Sequence of chain 1.C:
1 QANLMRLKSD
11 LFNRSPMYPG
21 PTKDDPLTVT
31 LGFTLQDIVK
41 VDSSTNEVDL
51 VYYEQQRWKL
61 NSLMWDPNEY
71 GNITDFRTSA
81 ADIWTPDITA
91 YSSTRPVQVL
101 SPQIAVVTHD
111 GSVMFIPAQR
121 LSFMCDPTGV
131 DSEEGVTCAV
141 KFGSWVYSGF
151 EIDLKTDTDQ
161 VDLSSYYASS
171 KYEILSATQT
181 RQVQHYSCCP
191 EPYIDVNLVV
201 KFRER

Sequence of chain 1.D:
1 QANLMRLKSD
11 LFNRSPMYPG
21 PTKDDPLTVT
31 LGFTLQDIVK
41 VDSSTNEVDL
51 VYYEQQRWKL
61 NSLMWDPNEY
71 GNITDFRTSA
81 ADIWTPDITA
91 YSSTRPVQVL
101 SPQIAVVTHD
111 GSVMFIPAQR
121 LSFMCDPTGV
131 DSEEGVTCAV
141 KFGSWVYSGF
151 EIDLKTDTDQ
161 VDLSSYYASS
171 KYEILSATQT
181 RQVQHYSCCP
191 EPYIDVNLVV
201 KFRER

Binding-site contacts:
Ligand atom CAT contacts residue TYR186 of chain 1.C at 3.9 Å (hydrophobic).
Ligand atom OAO contacts residue TYR53 of chain 1.D at 3.4 Å.
Ligand atom CAF contacts residue CYS188 of chain 1.C at 3.5 Å (hydrophobic).
Ligand atom CAS contacts residue SER144 of chain 1.C at 3.5 Å.
Ligand atom CAW contacts residue ILE116 of chain 1.D at 3.7 Å (hydrophobic).
Ligand atom NAH contacts residue TYR53 of chain 1.D at 3.9 Å.
Ligand atom CAA contacts residue ILE116 of chain 1.D at 3.4 Å (hydrophobic).
Ligand atom CAA contacts residue CYS188 of chain 1.C at 3.5 Å (hydrophobic).
Ligand atom CAC contacts residue ILE116 of chain 1.D at 3.8 Å (hydrophobic).
Ligand atom NAH contacts residue CYS188 of chain 1.C at 3.8 Å.
Ligand atom CAE contacts residue ILE116 of chain 1.D at 3.6 Å (hydrophobic).
Ligand atom CAF contacts residue ILE116 of chain 1.D at 3.4 Å (hydrophobic).
Ligand atom CAD contacts residue CYS189 of chain 1.C at 4.0 Å (hydrophobic).
Ligand atom CAU contacts residue TYR193 of chain 1.C at 3.6 Å (hydrophobic).
Ligand atom CAL contacts residue TYR53 of chain 1.D at 3.5 Å (hydrophobic).
Ligand atom CAE contacts residue CYS188 of chain 1.C at 4.0 Å (hydrophobic).
Ligand atom CAD contacts residue MET114 of chain 1.D at 3.9 Å (hydrophobic).
Ligand atom CAL contacts residue SER165 of chain 1.D at 3.6 Å.
Ligand atom CAD contacts residue ILE116 of chain 1.D at 3.8 Å (hydrophobic).
Ligand atom CAS contacts residue TRP145 of chain 1.C at 3.5 Å (hydrophobic).
Ligand atom CAC contacts residue CYS189 of chain 1.C at 3.9 Å (hydrophobic).
Ligand atom CAQ contacts residue TYR91 of chain 1.C at 3.3 Å (hydrophobic).
Ligand atom CAE contacts residue GLN55 of chain 1.D at 3.8 Å.
Ligand atom CAS contacts residue TYR193 of chain 1.C at 3.9 Å (hydrophobic).
Ligand atom CAB contacts residue CYS189 of chain 1.C at 4.0 Å (hydrophobic).
Ligand atom CAB contacts residue ILE116 of chain 1.D at 3.7 Å (hydrophobic).
Ligand atom CAI contacts residue CYS188 of chain 1.C at 3.9 Å (hydrophobic).
Ligand atom NAY contacts residue TRP145 of chain 1.C at 2.7 Å (h-bond).
Ligand atom OAJ contacts residue CYS188 of chain 1.C at 3.7 Å.
Ligand atom CAP contacts residue TYR91 of chain 1.C at 3.4 Å (hydrophobic).
Ligand atom CAW contacts residue TRP145 of chain 1.C at 4.0 Å (hydrophobic).
Ligand atom CAP contacts residue TYR186 of chain 1.C at 4.0 Å (hydrophobic).
Ligand atom CAI contacts residue TYR53 of chain 1.D at 3.9 Å (hydrophobic).
Ligand atom CAK contacts residue TYR53 of chain 1.D at 3.9 Å (hydrophobic).
Ligand atom CAS contacts residue TYR91 of chain 1.C at 3.7 Å (hydrophobic).
Ligand atom CAV contacts residue TRP145 of chain 1.C at 3.7 Å (hydrophobic).
Ligand atom CAM contacts residue TYR186 of chain 1.C at 3.8 Å (hydrophobic).
Ligand atom OAJ contacts residue ASP162 of chain 1.D at 3.9 Å.
Ligand atom CAP contacts residue TYR53 of chain 1.D at 4.0 Å (hydrophobic).
Ligand atom CAX contacts residue TRP145 of chain 1.C at 3.2 Å (hydrophobic).

This small molecule binds to this protein.
Small molecule (SMILES): O=C1C[C@@H]2OCC=C3CN4CC[C@]56c7ccccc7N1[C@H]5[C@H]2[C@H]3C[C@H]46